A protein and the small-molecule ligand that binds it are described below.
Small molecule (SMILES): C[C@]12CC[C@H]3[C@@H](CC[C@H]4CC(=O)CC[C@@H]43)[C@@H]1CCC2=O

Sequence of chain 1.C:
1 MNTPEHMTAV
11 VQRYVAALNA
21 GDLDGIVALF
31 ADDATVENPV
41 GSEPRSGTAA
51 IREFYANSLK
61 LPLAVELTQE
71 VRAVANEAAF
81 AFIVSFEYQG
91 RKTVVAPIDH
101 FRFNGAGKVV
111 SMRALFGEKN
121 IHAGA

Binding-site contacts:
Ligand atom C26 contacts residue PHE86 of chain 1.C at 4.0 Å (hydrophobic).
Ligand atom C10 contacts residue ASN38 of chain 1.C at 3.7 Å.
Ligand atom C1 contacts residue ASP99 of chain 1.C at 3.8 Å.
Ligand atom C12 contacts residue PHE116 of chain 1.C at 4.5 Å (hydrophobic).
Ligand atom O1 contacts residue TYR14 of chain 1.C at 2.7 Å (h-bond).
Ligand atom O1 contacts residue MET112 of chain 1.C at 4.5 Å.
Ligand atom C25 contacts residue PHE86 of chain 1.C at 3.5 Å (hydrophobic).
Ligand atom C2 contacts residue ALA114 of chain 1.C at 4.5 Å (hydrophobic).
Ligand atom C3 contacts residue ASN38 of chain 1.C at 4.0 Å.
Ligand atom C16 contacts residue PHE86 of chain 1.C at 4.4 Å (hydrophobic).
Ligand atom C6 contacts residue LEU18 of chain 1.C at 4.4 Å (hydrophobic).
Ligand atom C11 contacts residue PHE116 of chain 1.C at 3.9 Å (hydrophobic).
Ligand atom C4 contacts residue ASN38 of chain 1.C at 4.0 Å.
Ligand atom C10 contacts residue PHE116 of chain 1.C at 3.6 Å (hydrophobic).
Ligand atom C24 contacts residue VAL95 of chain 1.C at 4.1 Å (hydrophobic).
Ligand atom C2 contacts residue ASN38 of chain 1.C at 3.5 Å.
Ligand atom C6 contacts residue TYR14 of chain 1.C at 3.1 Å (hydrophobic).
Ligand atom O26 contacts residue PHE86 of chain 1.C at 4.0 Å.
Ligand atom C2 contacts residue PHE82 of chain 1.C at 3.9 Å (hydrophobic).
Ligand atom C12 contacts residue ASN38 of chain 1.C at 4.4 Å.
Ligand atom C1 contacts residue ASN38 of chain 1.C at 4.2 Å.
Ligand atom C3 contacts residue VAL84 of chain 1.C at 4.2 Å (hydrophobic).
Ligand atom C11 contacts residue VAL95 of chain 1.C at 3.7 Å (hydrophobic).
Ligand atom O1 contacts residue ASP99 of chain 1.C at 2.7 Å (salt-bridge).
Ligand atom C10 contacts residue VAL95 of chain 1.C at 4.3 Å (hydrophobic).
Ligand atom C6 contacts residue TYR55 of chain 1.C at 3.8 Å (hydrophobic).
Ligand atom O1 contacts residue PHE82 of chain 1.C at 3.8 Å.
Ligand atom C10 contacts residue PRO97 of chain 1.C at 3.9 Å (hydrophobic).
Ligand atom C2 contacts residue PRO97 of chain 1.C at 4.4 Å (hydrophobic).
Ligand atom C1 contacts residue PHE82 of chain 1.C at 4.2 Å (hydrophobic).
Ligand atom C19 contacts residue SER58 of chain 1.C at 3.5 Å.
Ligand atom C2 contacts residue ASP99 of chain 1.C at 4.3 Å.
Ligand atom C18 contacts residue SER58 of chain 1.C at 4.2 Å.
Ligand atom C1 contacts residue TYR14 of chain 1.C at 3.3 Å (hydrophobic).